The small molecule below binds the protein below.
Small molecule (SMILES): O=C(O)C=Cc1c[nH]cn1

Sequence of chain 1.B:
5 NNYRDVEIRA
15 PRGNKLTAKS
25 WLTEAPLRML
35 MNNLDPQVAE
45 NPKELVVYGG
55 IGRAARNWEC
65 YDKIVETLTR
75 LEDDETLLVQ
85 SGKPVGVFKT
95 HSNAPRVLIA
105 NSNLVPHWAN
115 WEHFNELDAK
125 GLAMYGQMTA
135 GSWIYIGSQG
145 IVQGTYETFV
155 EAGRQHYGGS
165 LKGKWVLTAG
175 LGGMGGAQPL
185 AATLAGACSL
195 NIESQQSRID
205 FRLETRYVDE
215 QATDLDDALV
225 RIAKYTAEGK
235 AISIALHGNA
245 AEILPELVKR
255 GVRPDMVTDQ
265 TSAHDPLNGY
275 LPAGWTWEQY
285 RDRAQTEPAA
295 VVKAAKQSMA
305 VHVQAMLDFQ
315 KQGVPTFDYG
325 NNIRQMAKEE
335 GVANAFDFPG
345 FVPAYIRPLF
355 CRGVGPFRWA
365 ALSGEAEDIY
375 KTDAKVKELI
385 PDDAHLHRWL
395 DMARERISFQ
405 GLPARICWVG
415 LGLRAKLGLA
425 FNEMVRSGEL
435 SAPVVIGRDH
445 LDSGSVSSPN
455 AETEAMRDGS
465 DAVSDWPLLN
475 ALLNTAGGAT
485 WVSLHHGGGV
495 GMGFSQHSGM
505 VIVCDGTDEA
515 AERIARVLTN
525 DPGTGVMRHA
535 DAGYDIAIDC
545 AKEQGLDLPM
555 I

Binding-site contacts:
Ligand atom CAD contacts residue TYR52 of chain 1.B at 3.6 Å (hydrophobic).
Ligand atom CAE contacts residue GLN131 of chain 1.B at 3.0 Å.
Ligand atom CAE contacts residue NAD1 of chain 1.E at 3.4 Å.
Ligand atom CAC contacts residue THR133 of chain 1.B at 3.2 Å.
Ligand atom CAE contacts residue GLY493 of chain 1.B at 3.6 Å.
Ligand atom OAA contacts residue THR133 of chain 1.B at 2.5 Å (h-bond).
Ligand atom NAG contacts residue TYR52 of chain 1.B at 2.7 Å (h-bond).
Ligand atom CAD contacts residue ASP443 of chain 1.B at 3.0 Å.
Ligand atom OAB contacts residue ASP443 of chain 1.B at 3.7 Å.
Ligand atom NAH contacts residue GLY493 of chain 1.B at 3.9 Å.
Ligand atom CAJ contacts residue MET132 of chain 1.B at 4.0 Å (hydrophobic).
Ligand atom OAA contacts residue TYR139 of chain 1.B at 3.1 Å.
Ligand atom CAC contacts residue MET178 of chain 1.B at 3.9 Å (hydrophobic).
Ligand atom NAH contacts residue MET132 of chain 1.B at 2.5 Å (h-bond).
Ligand atom CAE contacts residue MET132 of chain 1.B at 3.5 Å (hydrophobic).
Ligand atom CAI contacts residue THR133 of chain 1.B at 3.2 Å.
Ligand atom CAI contacts residue ASP443 of chain 1.B at 3.7 Å.
Ligand atom CAD contacts residue MET178 of chain 1.B at 3.1 Å (hydrophobic).
Ligand atom CAF contacts residue MET132 of chain 1.B at 2.8 Å (hydrophobic).
Ligand atom CAI contacts residue MET178 of chain 1.B at 3.7 Å (hydrophobic).
Ligand atom NAH contacts residue ASP443 of chain 1.B at 4.0 Å.
Ligand atom OAB contacts residue ARG362 of chain 1.B at 3.0 Å (salt-bridge).
Ligand atom OAB contacts residue GLY144 of chain 1.B at 3.6 Å.
Ligand atom OAB contacts residue MET178 of chain 1.B at 3.6 Å.
Ligand atom CAD contacts residue NAD1 of chain 1.E at 3.6 Å.
Ligand atom CAJ contacts residue ASP443 of chain 1.B at 3.2 Å.
Ligand atom NAH contacts residue NAD1 of chain 1.E at 3.1 Å.
Ligand atom CAI contacts residue ARG362 of chain 1.B at 3.1 Å.
Ligand atom CAJ contacts residue NAD1 of chain 1.E at 3.1 Å.
Ligand atom NAG contacts residue GLN131 of chain 1.B at 3.6 Å.
Ligand atom CAE contacts residue TYR52 of chain 1.B at 3.4 Å (hydrophobic).
Ligand atom CAF contacts residue ASP443 of chain 1.B at 2.8 Å.
Ligand atom OAA contacts residue ARG362 of chain 1.B at 2.6 Å (salt-bridge).
Ligand atom CAF contacts residue NAD1 of chain 1.E at 3.0 Å.
Ligand atom CAI contacts residue TYR139 of chain 1.B at 4.0 Å (hydrophobic).
Ligand atom CAC contacts residue TYR52 of chain 1.B at 3.3 Å (hydrophobic).
Ligand atom CAC contacts residue ASP443 of chain 1.B at 3.0 Å.
Ligand atom CAJ contacts residue TYR52 of chain 1.B at 3.2 Å (hydrophobic).
Ligand atom NAG contacts residue NAD1 of chain 1.E at 3.1 Å.
Ligand atom OAB contacts residue ILE145 of chain 1.B at 3.9 Å.